The protein below binds the small molecule below.
Small molecule (SMILES): CC(=O)N[C@H]1[C@H](O[C@H]2[C@H](O)[C@@H](NC(C)=O)CO[C@@H]2CO)O[C@H](CO)[C@@H](O)[C@@H]1O[C@@H]1O[C@H](CO)[C@@H](O)[C@H](O)[C@@H]1O

Sequence of chain 1.D:
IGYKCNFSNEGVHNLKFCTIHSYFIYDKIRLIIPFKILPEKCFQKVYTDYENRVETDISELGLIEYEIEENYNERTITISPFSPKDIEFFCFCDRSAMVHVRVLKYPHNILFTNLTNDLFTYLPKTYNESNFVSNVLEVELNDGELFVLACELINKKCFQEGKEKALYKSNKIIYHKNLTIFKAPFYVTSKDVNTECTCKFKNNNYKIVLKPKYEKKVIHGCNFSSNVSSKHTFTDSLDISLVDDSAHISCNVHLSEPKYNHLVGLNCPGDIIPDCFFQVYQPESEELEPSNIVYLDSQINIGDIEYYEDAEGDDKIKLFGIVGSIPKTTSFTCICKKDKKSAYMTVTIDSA

Sequence of chain 1.F:
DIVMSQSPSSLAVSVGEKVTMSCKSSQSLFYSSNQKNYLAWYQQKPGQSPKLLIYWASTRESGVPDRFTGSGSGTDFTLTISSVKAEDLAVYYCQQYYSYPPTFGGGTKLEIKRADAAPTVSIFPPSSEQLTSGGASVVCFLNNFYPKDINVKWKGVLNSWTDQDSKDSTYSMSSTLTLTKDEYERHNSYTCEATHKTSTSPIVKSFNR

Binding-site contacts:
Ligand atom O6 contacts residue ASN54 of chain 1.F at 3.1 Å (h-bond).
Ligand atom C1 contacts residue NAG2 of chain 1.I at 3.3 Å.
Ligand atom O4 contacts residue SER53 of chain 1.F at 4.1 Å.
Ligand atom C7 contacts residue ASN204 of chain 1.D at 3.1 Å.
Ligand atom O7 contacts residue SER53 of chain 1.F at 3.1 Å.
Ligand atom O6 contacts residue SER53 of chain 1.F at 2.7 Å (h-bond).
Ligand atom O5 contacts residue ASN54 of chain 1.F at 3.5 Å (h-bond).
Ligand atom C8 contacts residue GLU205 of chain 1.D at 3.1 Å.
Ligand atom O5 contacts residue NAG2 of chain 1.I at 2.9 Å (h-bond).
Ligand atom O7 contacts residue GLU205 of chain 1.D at 3.7 Å.
Ligand atom C8 contacts residue NAG1 of chain 1.I at 3.3 Å.
Ligand atom C6 contacts residue SER53 of chain 1.F at 3.2 Å.
Ligand atom C5 contacts residue NAG2 of chain 1.I at 3.9 Å.
Ligand atom C3 contacts residue SER53 of chain 1.F at 3.7 Å.
Ligand atom C6 contacts residue GLN55 of chain 1.F at 3.5 Å.
Ligand atom C1 contacts residue ASN204 of chain 1.D at 1.4 Å.
Ligand atom C3 contacts residue ASN204 of chain 1.D at 3.8 Å.
Ligand atom C7 contacts residue SER53 of chain 1.F at 3.6 Å.
Ligand atom C2 contacts residue NAG2 of chain 1.I at 3.5 Å.
Ligand atom O3 contacts residue SER53 of chain 1.F at 3.4 Å (h-bond).
Ligand atom O6 contacts residue GLN55 of chain 1.F at 4.0 Å.
Ligand atom C5 contacts residue SER53 of chain 1.F at 3.7 Å.
Ligand atom O7 contacts residue ASN54 of chain 1.F at 3.3 Å (h-bond).
Ligand atom C7 contacts residue GLU205 of chain 1.D at 3.9 Å.
Ligand atom O7 contacts residue LYS56 of chain 1.F at 3.2 Å (salt-bridge).
Ligand atom C5 contacts residue ASN204 of chain 1.D at 3.7 Å.
Ligand atom O5 contacts residue SER53 of chain 1.F at 3.0 Å (h-bond).
Ligand atom C6 contacts residue ASN54 of chain 1.F at 4.1 Å.
Ligand atom C2 contacts residue ASN204 of chain 1.D at 2.4 Å.
Ligand atom O4 contacts residue ASN54 of chain 1.F at 3.0 Å (h-bond).
Ligand atom O5 contacts residue ASN204 of chain 1.D at 2.5 Å (h-bond).
Ligand atom C4 contacts residue ASN54 of chain 1.F at 4.0 Å.
Ligand atom O7 contacts residue ASN204 of chain 1.D at 3.2 Å (h-bond).
Ligand atom C2 contacts residue ASN54 of chain 1.F at 4.1 Å.
Ligand atom C7 contacts residue NAG1 of chain 1.I at 3.5 Å.
Ligand atom N2 contacts residue NAG1 of chain 1.I at 3.3 Å (h-bond).
Ligand atom C5 contacts residue ASN54 of chain 1.F at 3.9 Å.
Ligand atom C1 contacts residue ASN54 of chain 1.F at 4.1 Å.
Ligand atom N2 contacts residue ASN204 of chain 1.D at 2.8 Å (h-bond).
Ligand atom C8 contacts residue SER53 of chain 1.F at 3.8 Å.